The protein below binds the small molecule below.
Small molecule (SMILES): CO[C@H]1O[C@H](CO)[C@@H](O)[C@H](O)[C@@H]1O

Binding-site contacts:
Ligand atom O4 contacts residue ASP100 of chain 1.A at 4.0 Å.
Ligand atom O2 contacts residue GLN89 of chain 1.D at 3.3 Å (h-bond).
Ligand atom O2 contacts residue HIS107 of chain 1.A at 4.0 Å.
Ligand atom C5 contacts residue ASN93 of chain 1.D at 3.9 Å.
Ligand atom C2 contacts residue ASP91 of chain 1.D at 3.4 Å.
Ligand atom C4 contacts residue GLN89 of chain 1.D at 4.2 Å.
Ligand atom C4 contacts residue ASN93 of chain 1.D at 4.1 Å.
Ligand atom C2 contacts residue GLN89 of chain 1.D at 4.2 Å.
Ligand atom O4 contacts residue TYR97 of chain 1.D at 2.7 Å (h-bond).
Ligand atom C3 contacts residue TYR97 of chain 1.D at 4.0 Å (hydrophobic).
Ligand atom C2 contacts residue ASN93 of chain 1.D at 4.1 Å.
Ligand atom O6 contacts residue ASP100 of chain 1.A at 3.6 Å.
Ligand atom C6 contacts residue ASN83 of chain 1.A at 4.3 Å.
Ligand atom O3 contacts residue TYR97 of chain 1.D at 3.4 Å (h-bond).
Ligand atom C3 contacts residue ASP91 of chain 1.D at 4.4 Å.
Ligand atom O2 contacts residue ASP91 of chain 1.D at 2.6 Å (salt-bridge).
Ligand atom C4 contacts residue ASN83 of chain 1.A at 4.2 Å.
Ligand atom O4 contacts residue GLN89 of chain 1.D at 4.4 Å.
Ligand atom C5 contacts residue ASN83 of chain 1.A at 3.8 Å.
Ligand atom C1 contacts residue ASN93 of chain 1.D at 3.8 Å.
Ligand atom O2 contacts residue ASN93 of chain 1.D at 3.2 Å (h-bond).
Ligand atom C6 contacts residue ALA103 of chain 1.A at 3.9 Å (hydrophobic).
Ligand atom O6 contacts residue ASN93 of chain 1.D at 4.3 Å.
Ligand atom O4 contacts residue ASN83 of chain 1.A at 3.3 Å.
Ligand atom C7 contacts residue HIS107 of chain 1.A at 4.3 Å.
Ligand atom C6 contacts residue ASN93 of chain 1.D at 3.9 Å.
Ligand atom C3 contacts residue GLN89 of chain 1.D at 4.0 Å.
Ligand atom O5 contacts residue ASN93 of chain 1.D at 3.0 Å (h-bond).
Ligand atom C4 contacts residue VAL95 of chain 1.D at 3.8 Å (hydrophobic).
Ligand atom O4 contacts residue VAL95 of chain 1.D at 4.0 Å.
Ligand atom O3 contacts residue ASP91 of chain 1.D at 4.1 Å.
Ligand atom O1 contacts residue ASN83 of chain 1.A at 4.5 Å.
Ligand atom C4 contacts residue TYR97 of chain 1.D at 3.6 Å (hydrophobic).
Ligand atom C1 contacts residue HIS107 of chain 1.A at 4.3 Å.
Ligand atom O3 contacts residue GLN89 of chain 1.D at 3.1 Å (h-bond).
Ligand atom C1 contacts residue ASP91 of chain 1.D at 4.5 Å.
Ligand atom C6 contacts residue VAL95 of chain 1.D at 4.1 Å (hydrophobic).
Ligand atom C6 contacts residue ASP100 of chain 1.A at 3.6 Å.
Ligand atom C3 contacts residue ASN83 of chain 1.A at 4.2 Å.
Ligand atom O6 contacts residue ALA103 of chain 1.A at 3.9 Å.

Sequence of chain 1.A:
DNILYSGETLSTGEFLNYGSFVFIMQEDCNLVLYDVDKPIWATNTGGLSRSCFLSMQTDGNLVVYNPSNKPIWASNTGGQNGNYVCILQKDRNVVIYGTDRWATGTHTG

Sequence of chain 1.D:
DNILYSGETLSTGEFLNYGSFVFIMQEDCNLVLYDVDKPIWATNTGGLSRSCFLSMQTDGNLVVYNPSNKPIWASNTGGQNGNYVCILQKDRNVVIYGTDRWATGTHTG